This small molecule binds to this protein.
Small molecule (SMILES): N[C@@H](Cn1cc(I)c(=O)[nH]c1=O)C(=O)O

Sequence of chain 1.A:
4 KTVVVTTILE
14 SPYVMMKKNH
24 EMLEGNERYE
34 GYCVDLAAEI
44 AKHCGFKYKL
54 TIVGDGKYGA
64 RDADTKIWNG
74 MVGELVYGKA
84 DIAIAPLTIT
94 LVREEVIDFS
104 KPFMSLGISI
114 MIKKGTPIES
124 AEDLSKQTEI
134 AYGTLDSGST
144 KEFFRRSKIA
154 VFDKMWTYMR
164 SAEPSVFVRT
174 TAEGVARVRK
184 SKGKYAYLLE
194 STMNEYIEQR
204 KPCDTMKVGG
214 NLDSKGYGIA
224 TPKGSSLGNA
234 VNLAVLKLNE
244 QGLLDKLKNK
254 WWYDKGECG

Binding-site contacts:
Ligand atom C9 contacts residue TYR61 of chain 1.A at 3.7 Å (hydrophobic).
Ligand atom O4 contacts residue GLU193 of chain 1.A at 3.2 Å (salt-bridge).
Ligand atom O92 contacts residue GLY141 of chain 1.A at 3.4 Å.
Ligand atom O4 contacts residue LEU192 of chain 1.A at 3.4 Å.
Ligand atom C8 contacts residue SER142 of chain 1.A at 3.3 Å.
Ligand atom O91 contacts residue PRO89 of chain 1.A at 3.8 Å.
Ligand atom C6 contacts residue TYR61 of chain 1.A at 3.8 Å (hydrophobic).
Ligand atom C7 contacts residue TYR61 of chain 1.A at 3.6 Å (hydrophobic).
Ligand atom N3 contacts residue THR143 of chain 1.A at 3.0 Å (h-bond).
Ligand atom C9 contacts residue SER142 of chain 1.A at 3.4 Å.
Ligand atom O91 contacts residue THR91 of chain 1.A at 2.8 Å (h-bond).
Ligand atom I5 contacts residue GLU13 of chain 1.A at 3.7 Å.
Ligand atom N3 contacts residue LEU138 of chain 1.A at 4.0 Å.
Ligand atom C9 contacts residue ARG96 of chain 1.A at 3.4 Å.
Ligand atom O91 contacts residue SER142 of chain 1.A at 3.9 Å.
Ligand atom O91 contacts residue TYR61 of chain 1.A at 3.6 Å.
Ligand atom O92 contacts residue SER142 of chain 1.A at 2.9 Å (h-bond).
Ligand atom N8 contacts residue THR91 of chain 1.A at 2.8 Å (h-bond).
Ligand atom N1 contacts residue GLU193 of chain 1.A at 3.4 Å (salt-bridge).
Ligand atom N3 contacts residue GLU193 of chain 1.A at 3.4 Å.
Ligand atom O2 contacts residue GLY141 of chain 1.A at 3.8 Å.
Ligand atom C2 contacts residue THR143 of chain 1.A at 3.3 Å.
Ligand atom O2 contacts residue THR143 of chain 1.A at 3.0 Å (h-bond).
Ligand atom C2 contacts residue GLU193 of chain 1.A at 3.6 Å.
Ligand atom N8 contacts residue GLU193 of chain 1.A at 2.8 Å (salt-bridge).
Ligand atom C4 contacts residue GLU193 of chain 1.A at 3.5 Å.
Ligand atom O92 contacts residue ARG96 of chain 1.A at 2.8 Å (salt-bridge).
Ligand atom C6 contacts residue GLU193 of chain 1.A at 3.2 Å.
Ligand atom N8 contacts residue PRO89 of chain 1.A at 2.8 Å (h-bond).
Ligand atom N8 contacts residue TYR220 of chain 1.A at 3.5 Å.
Ligand atom O2 contacts residue SER142 of chain 1.A at 3.5 Å (h-bond).
Ligand atom C9 contacts residue THR91 of chain 1.A at 3.6 Å.
Ligand atom I5 contacts residue MET196 of chain 1.A at 3.5 Å.
Ligand atom C8 contacts residue PRO89 of chain 1.A at 3.9 Å (hydrophobic).
Ligand atom C8 contacts residue THR91 of chain 1.A at 3.4 Å.
Ligand atom O91 contacts residue LEU90 of chain 1.A at 3.6 Å.
Ligand atom O92 contacts residue TYR61 of chain 1.A at 3.4 Å.
Ligand atom C5 contacts residue GLU193 of chain 1.A at 3.3 Å.
Ligand atom C8 contacts residue GLU193 of chain 1.A at 3.7 Å.
Ligand atom O91 contacts residue ARG96 of chain 1.A at 2.6 Å (salt-bridge).